The protein below binds the small molecule below.
Small molecule (SMILES): CC(=O)N[C@@H]1[C@@H](O)[C@H](O)[C@@H](CO)O[C@H]1O

Sequence of chain 1.A:
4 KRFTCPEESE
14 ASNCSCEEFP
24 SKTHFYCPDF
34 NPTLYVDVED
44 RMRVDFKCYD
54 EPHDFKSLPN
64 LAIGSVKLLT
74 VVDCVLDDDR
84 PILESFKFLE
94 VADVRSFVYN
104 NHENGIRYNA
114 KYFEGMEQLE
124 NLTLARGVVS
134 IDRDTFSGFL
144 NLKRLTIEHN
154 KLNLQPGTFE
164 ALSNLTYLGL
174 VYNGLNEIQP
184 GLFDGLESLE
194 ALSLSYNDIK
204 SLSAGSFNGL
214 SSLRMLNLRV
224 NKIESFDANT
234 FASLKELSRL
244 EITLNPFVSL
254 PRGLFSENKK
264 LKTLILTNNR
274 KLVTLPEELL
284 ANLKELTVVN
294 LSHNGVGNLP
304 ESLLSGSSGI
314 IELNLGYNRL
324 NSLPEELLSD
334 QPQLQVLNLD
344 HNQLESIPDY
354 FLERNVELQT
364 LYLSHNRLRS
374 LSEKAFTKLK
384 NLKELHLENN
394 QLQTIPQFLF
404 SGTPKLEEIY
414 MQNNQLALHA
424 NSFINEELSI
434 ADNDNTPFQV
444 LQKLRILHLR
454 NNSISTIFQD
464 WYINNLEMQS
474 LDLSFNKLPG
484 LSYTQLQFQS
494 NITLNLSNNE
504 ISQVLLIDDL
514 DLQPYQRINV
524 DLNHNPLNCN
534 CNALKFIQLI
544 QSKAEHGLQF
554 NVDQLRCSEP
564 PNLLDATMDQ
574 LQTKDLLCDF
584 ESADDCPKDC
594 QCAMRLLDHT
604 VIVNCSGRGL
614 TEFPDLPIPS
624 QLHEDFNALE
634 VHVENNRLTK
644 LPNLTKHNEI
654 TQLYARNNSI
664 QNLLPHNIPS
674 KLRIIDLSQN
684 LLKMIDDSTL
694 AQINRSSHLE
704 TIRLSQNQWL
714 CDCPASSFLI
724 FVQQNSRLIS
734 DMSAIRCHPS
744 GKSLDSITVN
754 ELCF

Binding-site contacts:
Ligand atom N2 contacts residue GLN682 of chain 1.A at 4.1 Å.
Ligand atom C8 contacts residue ASN660 of chain 1.A at 3.7 Å.
Ligand atom C2 contacts residue ASN660 of chain 1.A at 2.5 Å.
Ligand atom C5 contacts residue ASN660 of chain 1.A at 3.6 Å.
Ligand atom C5 contacts residue GLN682 of chain 1.A at 3.7 Å.
Ligand atom C2 contacts residue GLN682 of chain 1.A at 4.0 Å.
Ligand atom O7 contacts residue ASN660 of chain 1.A at 3.9 Å.
Ligand atom N2 contacts residue ASN660 of chain 1.A at 3.0 Å (h-bond).
Ligand atom C7 contacts residue ASN660 of chain 1.A at 3.5 Å.
Ligand atom N2 contacts residue ASN638 of chain 1.A at 4.1 Å.
Ligand atom C1 contacts residue GLN682 of chain 1.A at 3.3 Å.
Ligand atom C4 contacts residue ASN660 of chain 1.A at 4.2 Å.
Ligand atom C7 contacts residue ASN638 of chain 1.A at 3.2 Å.
Ligand atom C1 contacts residue ASN660 of chain 1.A at 1.4 Å.
Ligand atom O5 contacts residue ASN660 of chain 1.A at 2.3 Å (h-bond).
Ligand atom C3 contacts residue GLN682 of chain 1.A at 3.8 Å.
Ligand atom O5 contacts residue GLN682 of chain 1.A at 3.9 Å.
Ligand atom C8 contacts residue ASN638 of chain 1.A at 3.6 Å.
Ligand atom C3 contacts residue ASN660 of chain 1.A at 3.8 Å.
Ligand atom C4 contacts residue GLN682 of chain 1.A at 4.3 Å.
Ligand atom O7 contacts residue ASN638 of chain 1.A at 2.6 Å (h-bond).